A protein and the small-molecule ligand that binds it are described below.
Small molecule (SMILES): CC(=O)N[C@@H]1[C@@H](O)[C@H](O)[C@@H](CO)O[C@H]1O

Sequence of chain 1.D:
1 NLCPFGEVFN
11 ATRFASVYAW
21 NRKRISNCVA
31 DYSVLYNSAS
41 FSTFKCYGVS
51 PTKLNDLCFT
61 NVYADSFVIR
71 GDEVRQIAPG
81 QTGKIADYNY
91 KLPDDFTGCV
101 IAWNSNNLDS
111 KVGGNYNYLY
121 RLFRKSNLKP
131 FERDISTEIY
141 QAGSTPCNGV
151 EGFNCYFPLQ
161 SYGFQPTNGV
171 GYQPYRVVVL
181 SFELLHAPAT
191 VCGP

Binding-site contacts:
Ligand atom O7 contacts residue LEU35 of chain 1.D at 4.5 Å.
Ligand atom C7 contacts residue ASN10 of chain 1.D at 3.6 Å.
Ligand atom C7 contacts residue PHE9 of chain 1.D at 4.5 Å (hydrophobic).
Ligand atom C1 contacts residue ASN10 of chain 1.D at 1.5 Å.
Ligand atom O7 contacts residue ASN10 of chain 1.D at 3.8 Å.
Ligand atom O4 contacts residue SER38 of chain 1.D at 3.9 Å.
Ligand atom O5 contacts residue ASN10 of chain 1.D at 2.3 Å (h-bond).
Ligand atom O7 contacts residue SER38 of chain 1.D at 3.3 Å (h-bond).
Ligand atom O3 contacts residue SER38 of chain 1.D at 4.4 Å.
Ligand atom C8 contacts residue PHE5 of chain 1.D at 3.6 Å (hydrophobic).
Ligand atom C5 contacts residue ASN10 of chain 1.D at 3.7 Å.
Ligand atom C8 contacts residue LEU35 of chain 1.D at 4.1 Å (hydrophobic).
Ligand atom C3 contacts residue ASN10 of chain 1.D at 3.8 Å.
Ligand atom C2 contacts residue ASN10 of chain 1.D at 2.5 Å.
Ligand atom O7 contacts residue PHE9 of chain 1.D at 4.2 Å.
Ligand atom N2 contacts residue ASN10 of chain 1.D at 3.0 Å (h-bond).
Ligand atom C7 contacts residue SER38 of chain 1.D at 4.2 Å.
Ligand atom C8 contacts residue PHE9 of chain 1.D at 4.3 Å (hydrophobic).
Ligand atom C4 contacts residue ASN10 of chain 1.D at 4.2 Å.
Ligand atom N2 contacts residue GLY6 of chain 1.D at 3.8 Å.
Ligand atom C8 contacts residue GLY6 of chain 1.D at 3.5 Å.
Ligand atom C7 contacts residue GLY6 of chain 1.D at 4.1 Å.
Ligand atom C3 contacts residue SER38 of chain 1.D at 4.4 Å.